Binding-site contacts:
Ligand atom O4 contacts residue LYS257 of chain 1.C at 2.9 Å (salt-bridge).
Ligand atom O4 contacts residue GLU125 of chain 1.D at 2.6 Å (salt-bridge).
Ligand atom C36 contacts residue LYS301 of chain 1.D at 3.4 Å.
Ligand atom O6 contacts residue ARG156 of chain 1.C at 3.5 Å (salt-bridge).
Ligand atom O7 contacts residue LYS301 of chain 1.D at 2.8 Å (salt-bridge).
Ligand atom F1 contacts residue ARG156 of chain 1.C at 3.0 Å.
Ligand atom O6 contacts residue SER250 of chain 1.C at 2.6 Å (h-bond).
Ligand atom C2 contacts residue LEU419 of chain 1.D at 3.7 Å (hydrophobic).
Ligand atom O3 contacts residue ASP256 of chain 1.C at 2.6 Å (salt-bridge).
Ligand atom C10 contacts residue ASP256 of chain 1.C at 3.3 Å.
Ligand atom C14 contacts residue GLY126 of chain 1.D at 3.6 Å.
Ligand atom C36 contacts residue SER250 of chain 1.C at 3.2 Å.
Ligand atom C14 contacts residue CYS127 of chain 1.D at 3.2 Å (hydrophobic).
Ligand atom F1 contacts residue VAL249 of chain 1.C at 3.2 Å.
Ligand atom C36 contacts residue ALA317 of chain 1.D at 3.6 Å (hydrophobic).
Ligand atom C30 contacts residue VAL249 of chain 1.C at 3.6 Å (hydrophobic).
Ligand atom O6 contacts residue LYS258 of chain 1.C at 3.1 Å (salt-bridge).
Ligand atom C22 contacts residue ALA422 of chain 1.D at 3.4 Å (hydrophobic).
Ligand atom O1 contacts residue SER131 of chain 1.D at 2.9 Å (h-bond).
Ligand atom C7 contacts residue GLU125 of chain 1.D at 3.7 Å.
Ligand atom C13 contacts residue HIS318 of chain 1.D at 3.6 Å.
Ligand atom C5 contacts residue LEU419 of chain 1.D at 3.7 Å (hydrophobic).
Ligand atom O6 contacts residue ASN252 of chain 1.C at 3.6 Å.
Ligand atom O3 contacts residue ARG156 of chain 1.C at 2.9 Å (salt-bridge).
Ligand atom O2 contacts residue CYS127 of chain 1.D at 3.2 Å (h-bond).
Ligand atom C35 contacts residue LYS258 of chain 1.C at 3.5 Å.
Ligand atom C14 contacts residue LEU128 of chain 1.D at 3.6 Å (hydrophobic).
Ligand atom C11 contacts residue ASP256 of chain 1.C at 3.4 Å.
Ligand atom C20 contacts residue SER418 of chain 1.D at 3.7 Å.
Ligand atom C9 contacts residue GLU125 of chain 1.D at 3.7 Å.
Ligand atom O4 contacts residue ASN321 of chain 1.D at 2.9 Å (h-bond).
Ligand atom C28 contacts residue ALA422 of chain 1.D at 3.4 Å (hydrophobic).
Ligand atom O7 contacts residue SER250 of chain 1.C at 3.2 Å (h-bond).
Ligand atom C17 contacts residue SER131 of chain 1.D at 3.4 Å.
Ligand atom F1 contacts residue SER227 of chain 1.C at 3.5 Å.
Ligand atom C1 contacts residue LEU419 of chain 1.D at 3.5 Å (hydrophobic).
Ligand atom O6 contacts residue LYS301 of chain 1.D at 3.4 Å (salt-bridge).
Ligand atom C20 contacts residue ARG134 of chain 1.D at 3.5 Å.
Ligand atom C36 contacts residue LYS258 of chain 1.C at 3.4 Å.
Ligand atom C35 contacts residue ALA317 of chain 1.D at 3.2 Å (hydrophobic).

Sequence of chain 1.C:
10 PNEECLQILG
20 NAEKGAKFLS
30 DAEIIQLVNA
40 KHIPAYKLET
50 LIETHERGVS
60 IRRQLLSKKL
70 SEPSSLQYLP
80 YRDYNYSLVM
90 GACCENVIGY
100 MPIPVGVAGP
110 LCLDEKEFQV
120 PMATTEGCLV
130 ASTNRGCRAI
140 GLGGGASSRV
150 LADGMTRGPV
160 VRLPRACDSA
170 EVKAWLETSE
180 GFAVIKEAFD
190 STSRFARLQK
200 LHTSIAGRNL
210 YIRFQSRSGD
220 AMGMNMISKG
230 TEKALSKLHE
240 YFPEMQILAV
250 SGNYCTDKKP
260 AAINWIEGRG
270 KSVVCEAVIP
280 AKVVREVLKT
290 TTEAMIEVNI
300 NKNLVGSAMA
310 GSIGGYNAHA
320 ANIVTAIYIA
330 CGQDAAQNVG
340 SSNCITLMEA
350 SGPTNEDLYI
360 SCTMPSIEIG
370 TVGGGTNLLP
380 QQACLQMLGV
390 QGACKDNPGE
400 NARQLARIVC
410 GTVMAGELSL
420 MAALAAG

A protein and the small-molecule ligand that binds it are described below.
Small molecule (SMILES): CC(C)c1c(C(=O)Nc2ccccc2O)c(-c2ccccc2)c(-c2ccc(F)cc2)n1CC[C@@H](O)C[C@@H](O)CC(=O)O

Sequence of chain 1.D:
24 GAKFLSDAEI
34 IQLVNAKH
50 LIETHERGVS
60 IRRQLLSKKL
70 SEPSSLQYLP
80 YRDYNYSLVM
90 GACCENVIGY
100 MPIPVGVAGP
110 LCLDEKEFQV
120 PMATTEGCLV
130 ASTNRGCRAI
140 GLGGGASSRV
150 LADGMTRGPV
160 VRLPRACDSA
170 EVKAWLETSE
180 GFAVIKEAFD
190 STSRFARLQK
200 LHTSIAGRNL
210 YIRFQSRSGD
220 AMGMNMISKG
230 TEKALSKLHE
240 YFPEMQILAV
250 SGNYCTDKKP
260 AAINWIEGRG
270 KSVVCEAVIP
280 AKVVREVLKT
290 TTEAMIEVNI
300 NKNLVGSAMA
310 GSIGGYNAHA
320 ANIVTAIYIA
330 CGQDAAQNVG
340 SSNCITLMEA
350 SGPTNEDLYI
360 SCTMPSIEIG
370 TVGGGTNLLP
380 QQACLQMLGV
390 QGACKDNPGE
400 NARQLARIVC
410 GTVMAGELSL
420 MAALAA